Binding-site contacts:
Ligand atom N2 contacts residue ASN146 of chain 1.B at 3.0 Å (h-bond).
Ligand atom C5 contacts residue ASN310 of chain 1.B at 3.2 Å.
Ligand atom C2 contacts residue SER311 of chain 1.B at 3.9 Å.
Ligand atom C8 contacts residue SER311 of chain 1.B at 4.2 Å.
Ligand atom C4 contacts residue ASN146 of chain 1.B at 4.2 Å.
Ligand atom O6 contacts residue LYS136 of chain 1.B at 3.2 Å (salt-bridge).
Ligand atom C3 contacts residue SER311 of chain 1.B at 4.0 Å.
Ligand atom C3 contacts residue ASN310 of chain 1.B at 3.7 Å.
Ligand atom O5 contacts residue ASN310 of chain 1.B at 3.9 Å.
Ligand atom C3 contacts residue ASN146 of chain 1.B at 3.8 Å.
Ligand atom C7 contacts residue VAL138 of chain 1.B at 4.4 Å (hydrophobic).
Ligand atom C1 contacts residue ASN146 of chain 1.B at 1.4 Å.
Ligand atom C8 contacts residue PHE243 of chain 1.B at 4.4 Å (hydrophobic).
Ligand atom C5 contacts residue ASN146 of chain 1.B at 3.6 Å.
Ligand atom C8 contacts residue ASN244 of chain 1.B at 3.8 Å.
Ligand atom C7 contacts residue SER311 of chain 1.B at 4.2 Å.
Ligand atom C7 contacts residue ASN146 of chain 1.B at 3.7 Å.
Ligand atom C1 contacts residue SER311 of chain 1.B at 4.0 Å.
Ligand atom O3 contacts residue ASP95 of chain 1.B at 4.2 Å.
Ligand atom C7 contacts residue ASN244 of chain 1.B at 4.4 Å.
Ligand atom O7 contacts residue VAL138 of chain 1.B at 4.5 Å.
Ligand atom O7 contacts residue ASN146 of chain 1.B at 4.0 Å.
Ligand atom O7 contacts residue PRO96 of chain 1.B at 3.6 Å.
Ligand atom C3 contacts residue CYS309 of chain 1.B at 4.0 Å (hydrophobic).
Ligand atom C2 contacts residue ASN146 of chain 1.B at 2.5 Å.
Ligand atom O7 contacts residue ASN244 of chain 1.B at 4.3 Å.
Ligand atom C8 contacts residue LEU145 of chain 1.B at 3.7 Å (hydrophobic).
Ligand atom C6 contacts residue ASN310 of chain 1.B at 4.2 Å.
Ligand atom C4 contacts residue ASN310 of chain 1.B at 3.8 Å.
Ligand atom C2 contacts residue ASN310 of chain 1.B at 4.4 Å.
Ligand atom O4 contacts residue ASN310 of chain 1.B at 3.7 Å.
Ligand atom O5 contacts residue ASN146 of chain 1.B at 2.3 Å (h-bond).
Ligand atom C4 contacts residue ASP95 of chain 1.B at 4.2 Å.
Ligand atom C6 contacts residue LYS136 of chain 1.B at 4.5 Å.
Ligand atom O3 contacts residue CYS309 of chain 1.B at 2.9 Å (h-bond).
Ligand atom N2 contacts residue SER311 of chain 1.B at 3.2 Å (h-bond).
Ligand atom O3 contacts residue ASN310 of chain 1.B at 4.5 Å.
Ligand atom C1 contacts residue ASN310 of chain 1.B at 3.9 Å.
Ligand atom O5 contacts residue LYS136 of chain 1.B at 3.9 Å.
Ligand atom C8 contacts residue VAL138 of chain 1.B at 3.8 Å (hydrophobic).

Sequence of chain 1.B:
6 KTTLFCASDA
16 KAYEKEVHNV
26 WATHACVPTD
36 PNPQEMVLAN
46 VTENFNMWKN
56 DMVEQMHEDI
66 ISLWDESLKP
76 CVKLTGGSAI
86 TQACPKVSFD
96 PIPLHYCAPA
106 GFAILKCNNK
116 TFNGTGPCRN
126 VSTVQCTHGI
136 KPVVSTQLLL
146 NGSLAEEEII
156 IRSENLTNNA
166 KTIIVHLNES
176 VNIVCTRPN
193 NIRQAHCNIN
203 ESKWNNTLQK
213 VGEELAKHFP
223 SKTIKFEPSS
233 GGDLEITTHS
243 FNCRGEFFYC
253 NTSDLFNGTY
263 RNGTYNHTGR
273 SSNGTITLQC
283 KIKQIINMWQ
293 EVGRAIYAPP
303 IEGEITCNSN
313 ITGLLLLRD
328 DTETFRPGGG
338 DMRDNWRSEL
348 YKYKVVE

This protein binds this small molecule.
Small molecule (SMILES): CC(=O)N[C@@H]1[C@@H](O)[C@H](O)[C@@H](CO)O[C@H]1O